Sequence of chain 1.C:
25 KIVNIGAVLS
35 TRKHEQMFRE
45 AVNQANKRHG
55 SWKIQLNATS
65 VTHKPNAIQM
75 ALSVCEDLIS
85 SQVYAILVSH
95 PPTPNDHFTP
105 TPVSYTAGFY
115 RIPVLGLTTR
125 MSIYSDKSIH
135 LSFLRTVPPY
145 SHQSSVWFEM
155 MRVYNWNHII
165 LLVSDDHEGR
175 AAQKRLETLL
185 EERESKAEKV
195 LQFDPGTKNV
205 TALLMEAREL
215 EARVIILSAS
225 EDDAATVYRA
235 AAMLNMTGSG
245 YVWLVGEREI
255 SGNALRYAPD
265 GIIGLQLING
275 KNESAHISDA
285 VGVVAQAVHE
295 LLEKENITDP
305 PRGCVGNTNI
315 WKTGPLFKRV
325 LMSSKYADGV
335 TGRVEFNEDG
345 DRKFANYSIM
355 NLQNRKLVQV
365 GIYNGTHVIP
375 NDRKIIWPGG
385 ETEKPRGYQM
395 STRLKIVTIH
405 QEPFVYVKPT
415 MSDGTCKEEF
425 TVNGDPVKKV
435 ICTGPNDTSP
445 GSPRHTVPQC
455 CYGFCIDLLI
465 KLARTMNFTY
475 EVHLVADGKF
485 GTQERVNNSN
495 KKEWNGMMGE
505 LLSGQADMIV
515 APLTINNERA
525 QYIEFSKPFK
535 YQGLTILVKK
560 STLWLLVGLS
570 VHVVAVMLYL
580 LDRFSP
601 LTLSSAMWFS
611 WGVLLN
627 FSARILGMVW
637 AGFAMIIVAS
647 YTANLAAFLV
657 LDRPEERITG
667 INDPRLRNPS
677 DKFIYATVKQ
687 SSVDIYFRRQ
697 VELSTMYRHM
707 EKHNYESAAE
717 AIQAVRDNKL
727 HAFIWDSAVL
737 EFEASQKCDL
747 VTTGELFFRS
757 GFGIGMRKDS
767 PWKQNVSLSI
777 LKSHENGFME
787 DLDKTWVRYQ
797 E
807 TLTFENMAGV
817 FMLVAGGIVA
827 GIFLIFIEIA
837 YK

Binding-site contacts:
Ligand atom C8 contacts residue ASN203 of chain 1.C at 3.3 Å.
Ligand atom C1 contacts residue ASN203 of chain 1.C at 1.4 Å.
Ligand atom O5 contacts residue ASN203 of chain 1.C at 2.4 Å (h-bond).
Ligand atom C3 contacts residue ASN203 of chain 1.C at 3.8 Å.
Ligand atom C4 contacts residue ASN203 of chain 1.C at 4.2 Å.
Ligand atom C5 contacts residue ASN203 of chain 1.C at 3.6 Å.
Ligand atom C2 contacts residue ASN203 of chain 1.C at 2.5 Å.
Ligand atom C7 contacts residue ASN203 of chain 1.C at 3.9 Å.
Ligand atom N2 contacts residue ASN203 of chain 1.C at 2.9 Å (h-bond).

A protein and the small-molecule ligand that binds it are described below.
Small molecule (SMILES): CC(=O)N[C@@H]1[C@@H](O)[C@H](O)[C@@H](CO)O[C@H]1O